A small-molecule ligand and the protein it binds are described below.
Small molecule (SMILES): NC1=NC(=O)c2ccccc21

Binding-site contacts:
Ligand atom C4 contacts residue SER172 of chain 1.A at 3.9 Å.
Ligand atom C contacts residue ASP308 of chain 1.A at 3.9 Å.
Ligand atom C6 contacts residue LEU214 of chain 1.A at 3.4 Å (hydrophobic).
Ligand atom C2 contacts residue DMS1 of chain 1.E at 4.2 Å.
Ligand atom C contacts residue GLY310 of chain 1.A at 3.0 Å.
Ligand atom C3 contacts residue TYR168 of chain 1.A at 3.7 Å (hydrophobic).
Ligand atom C contacts residue DMS1 of chain 1.I at 3.8 Å.
Ligand atom C7 contacts residue TYR168 of chain 1.A at 3.9 Å (hydrophobic).
Ligand atom C6 contacts residue ASP124 of chain 1.A at 3.2 Å.
Ligand atom N contacts residue GLY310 of chain 1.A at 3.4 Å.
Ligand atom N contacts residue THR311 of chain 1.A at 3.8 Å.
Ligand atom C3 contacts residue SER172 of chain 1.A at 4.1 Å.
Ligand atom N1 contacts residue ASP308 of chain 1.A at 3.9 Å.
Ligand atom C3 contacts residue DMS1 of chain 1.E at 4.2 Å.
Ligand atom C3 contacts residue ASP170 of chain 1.A at 3.6 Å.
Ligand atom C1 contacts residue GLY310 of chain 1.A at 3.5 Å.
Ligand atom C6 contacts residue TYR168 of chain 1.A at 3.5 Å (hydrophobic).
Ligand atom C4 contacts residue TYR168 of chain 1.A at 3.7 Å (hydrophobic).
Ligand atom C1 contacts residue THR311 of chain 1.A at 3.9 Å.
Ligand atom C contacts residue THR311 of chain 1.A at 3.7 Å.
Ligand atom C2 contacts residue GLY310 of chain 1.A at 3.5 Å.
Ligand atom O contacts residue ASP170 of chain 1.A at 3.7 Å.
Ligand atom C contacts residue ASP124 of chain 1.A at 4.0 Å.
Ligand atom C7 contacts residue GLY310 of chain 1.A at 3.2 Å.
Ligand atom O contacts residue DMS1 of chain 1.E at 3.4 Å (h-bond).
Ligand atom C5 contacts residue TYR168 of chain 1.A at 3.6 Å (hydrophobic).
Ligand atom N1 contacts residue THR311 of chain 1.A at 2.9 Å (h-bond).
Ligand atom C2 contacts residue TYR168 of chain 1.A at 3.9 Å (hydrophobic).
Ligand atom C5 contacts residue LEU214 of chain 1.A at 3.3 Å (hydrophobic).
Ligand atom N1 contacts residue DMS1 of chain 1.I at 3.1 Å (h-bond).
Ligand atom C7 contacts residue ASP124 of chain 1.A at 3.9 Å.
Ligand atom C1 contacts residue DMS1 of chain 1.I at 3.9 Å.
Ligand atom N contacts residue ASP124 of chain 1.A at 2.9 Å (salt-bridge).
Ligand atom C4 contacts residue PHE205 of chain 1.A at 4.0 Å (hydrophobic).
Ligand atom C1 contacts residue DMS1 of chain 1.E at 4.0 Å.
Ligand atom N contacts residue DMS1 of chain 1.I at 4.0 Å.
Ligand atom N contacts residue ASP308 of chain 1.A at 3.1 Å (salt-bridge).
Ligand atom C6 contacts residue GLY310 of chain 1.A at 3.9 Å.
Ligand atom N1 contacts residue GLY310 of chain 1.A at 3.2 Å (h-bond).
Ligand atom O contacts residue THR311 of chain 1.A at 4.2 Å.

Sequence of chain 1.A:
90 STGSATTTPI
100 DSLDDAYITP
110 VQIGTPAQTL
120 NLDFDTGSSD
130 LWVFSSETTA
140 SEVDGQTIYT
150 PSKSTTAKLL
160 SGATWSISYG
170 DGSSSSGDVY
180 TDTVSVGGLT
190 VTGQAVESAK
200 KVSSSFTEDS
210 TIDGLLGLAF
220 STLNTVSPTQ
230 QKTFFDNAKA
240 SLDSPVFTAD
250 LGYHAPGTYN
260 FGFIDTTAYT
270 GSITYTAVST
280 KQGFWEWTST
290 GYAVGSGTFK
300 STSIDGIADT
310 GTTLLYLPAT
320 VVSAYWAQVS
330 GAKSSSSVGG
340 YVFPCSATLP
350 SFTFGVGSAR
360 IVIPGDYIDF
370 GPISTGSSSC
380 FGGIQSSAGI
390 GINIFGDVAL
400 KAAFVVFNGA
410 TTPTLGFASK